This protein binds this small molecule.
Small molecule (SMILES): COC(=O)C1=C(C)CC(=O)c2c1cc1c(c2O)C(=O)c2c(O)cccc2C1=O

Binding-site contacts:
Ligand atom C15 contacts residue MET103 of chain 1.B at 3.3 Å (hydrophobic).
Ligand atom C21 contacts residue TRP63 of chain 1.B at 3.3 Å (hydrophobic).
Ligand atom C14 contacts residue TRP131 of chain 1.A at 3.8 Å (hydrophobic).
Ligand atom O17 contacts residue TRP131 of chain 1.A at 3.4 Å.
Ligand atom O18 contacts residue PHE48 of chain 1.B at 3.5 Å.
Ligand atom C16 contacts residue TRP63 of chain 1.B at 3.2 Å (hydrophobic).
Ligand atom C6 contacts residue PHE68 of chain 1.B at 3.9 Å (hydrophobic).
Ligand atom C4 contacts residue TRP63 of chain 1.B at 3.4 Å (hydrophobic).
Ligand atom O18 contacts residue VAL101 of chain 1.B at 3.8 Å.
Ligand atom O22 contacts residue PRO132 of chain 1.B at 3.3 Å.
Ligand atom C1 contacts residue PHE48 of chain 1.B at 3.5 Å (hydrophobic).
Ligand atom C10 contacts residue TYR134 of chain 1.B at 3.8 Å (hydrophobic).
Ligand atom C13 contacts residue THR137 of chain 1.B at 3.9 Å.
Ligand atom C19 contacts residue MET100 of chain 1.B at 3.6 Å (hydrophobic).
Ligand atom C11 contacts residue MET100 of chain 1.B at 3.5 Å (hydrophobic).
Ligand atom C3 contacts residue THR45 of chain 1.B at 3.5 Å.
Ligand atom C12 contacts residue TRP63 of chain 1.B at 3.2 Å (hydrophobic).
Ligand atom C10 contacts residue MET100 of chain 1.B at 3.7 Å (hydrophobic).
Ligand atom C3 contacts residue ASN60 of chain 1.B at 3.8 Å.
Ligand atom O19 contacts residue TRP63 of chain 1.B at 3.8 Å.
Ligand atom O16 contacts residue MET100 of chain 1.B at 3.2 Å.
Ligand atom C5 contacts residue TRP63 of chain 1.B at 3.3 Å (hydrophobic).
Ligand atom C8 contacts residue TYR134 of chain 1.B at 3.7 Å (hydrophobic).
Ligand atom C15 contacts residue VAL101 of chain 1.B at 3.6 Å (hydrophobic).
Ligand atom O20 contacts residue TRP63 of chain 1.B at 3.8 Å.
Ligand atom C2 contacts residue PHE48 of chain 1.B at 3.6 Å (hydrophobic).
Ligand atom C18 contacts residue TRP63 of chain 1.B at 3.5 Å (hydrophobic).
Ligand atom C2 contacts residue TRP63 of chain 1.B at 3.6 Å (hydrophobic).
Ligand atom C3 contacts residue TRP63 of chain 1.B at 3.6 Å (hydrophobic).
Ligand atom O17 contacts residue VAL101 of chain 1.B at 3.4 Å.
Ligand atom C15 contacts residue TRP131 of chain 1.A at 3.7 Å (hydrophobic).
Ligand atom C13 contacts residue TYR134 of chain 1.B at 3.4 Å (hydrophobic).
Ligand atom C14 contacts residue MET100 of chain 1.B at 3.7 Å (hydrophobic).
Ligand atom O18 contacts residue TRP63 of chain 1.B at 3.6 Å.
Ligand atom C17 contacts residue TRP63 of chain 1.B at 3.6 Å (hydrophobic).
Ligand atom C8 contacts residue THR137 of chain 1.B at 3.7 Å.
Ligand atom C15 contacts residue MET100 of chain 1.B at 3.7 Å (hydrophobic).
Ligand atom C1 contacts residue TRP63 of chain 1.B at 3.5 Å (hydrophobic).
Ligand atom O21 contacts residue PHE68 of chain 1.B at 3.6 Å.
Ligand atom C9 contacts residue TYR134 of chain 1.B at 3.5 Å (hydrophobic).

Sequence of chain 1.B:
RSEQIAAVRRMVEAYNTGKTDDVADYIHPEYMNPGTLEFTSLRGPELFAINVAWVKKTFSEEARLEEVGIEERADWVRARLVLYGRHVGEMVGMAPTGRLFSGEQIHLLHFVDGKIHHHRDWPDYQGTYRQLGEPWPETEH

Sequence of chain 1.A:
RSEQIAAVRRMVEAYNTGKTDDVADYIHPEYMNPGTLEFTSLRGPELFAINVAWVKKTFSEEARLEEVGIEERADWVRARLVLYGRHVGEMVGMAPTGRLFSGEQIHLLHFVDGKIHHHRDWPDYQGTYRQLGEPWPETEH